Binding-site contacts:
Ligand atom C2 contacts residue TRS1 of chain 1.C at 3.5 Å.
Ligand atom C5 contacts residue VAL200 of chain 1.A at 4.5 Å (hydrophobic).
Ligand atom C1 contacts residue HIS27 of chain 1.A at 3.9 Å.
Ligand atom C19 contacts residue PHE22 of chain 1.A at 4.0 Å (hydrophobic).
Ligand atom C6 contacts residue VAL200 of chain 1.A at 4.1 Å (hydrophobic).
Ligand atom C11 contacts residue GLU24 of chain 1.A at 4.2 Å.
Ligand atom C22 contacts residue MET85 of chain 1.A at 3.7 Å (hydrophobic).
Ligand atom C24 contacts residue MET85 of chain 1.A at 3.1 Å (hydrophobic).
Ligand atom C3 contacts residue HIS27 of chain 1.A at 4.1 Å.
Ligand atom C12 contacts residue ILE287 of chain 1.A at 4.4 Å (hydrophobic).
Ligand atom O21 contacts residue MET85 of chain 1.A at 4.0 Å.
Ligand atom O3 contacts residue HIS27 of chain 1.A at 4.2 Å.
Ligand atom C3 contacts residue TRS1 of chain 1.C at 3.5 Å.
Ligand atom O3 contacts residue LEU203 of chain 1.A at 4.3 Å.
Ligand atom C11 contacts residue ILE287 of chain 1.A at 4.4 Å (hydrophobic).
Ligand atom C4 contacts residue TRS1 of chain 1.C at 4.3 Å.
Ligand atom C11 contacts residue PHE22 of chain 1.A at 4.0 Å (hydrophobic).
Ligand atom C6 contacts residue PHE193 of chain 1.A at 3.9 Å (hydrophobic).
Ligand atom C20 contacts residue MET85 of chain 1.A at 4.5 Å (hydrophobic).
Ligand atom O14 contacts residue MET85 of chain 1.A at 4.2 Å.
Ligand atom C1 contacts residue ILE287 of chain 1.A at 4.4 Å (hydrophobic).
Ligand atom C4 contacts residue VAL394 of chain 1.A at 4.1 Å (hydrophobic).
Ligand atom C12 contacts residue GLU24 of chain 1.A at 4.2 Å.
Ligand atom C19 contacts residue LEU203 of chain 1.A at 3.7 Å (hydrophobic).
Ligand atom C16 contacts residue ILE287 of chain 1.A at 4.5 Å (hydrophobic).
Ligand atom C2 contacts residue HIS27 of chain 1.A at 3.0 Å.
Ligand atom O21 contacts residue TYR88 of chain 1.A at 3.9 Å.
Ligand atom C15 contacts residue ILE287 of chain 1.A at 4.4 Å (hydrophobic).
Ligand atom O3 contacts residue THR124 of chain 1.A at 4.3 Å.
Ligand atom O24 contacts residue MET85 of chain 1.A at 3.2 Å.
Ligand atom O24 contacts residue TYR88 of chain 1.A at 3.9 Å.
Ligand atom C7 contacts residue PHE193 of chain 1.A at 4.0 Å (hydrophobic).
Ligand atom C7 contacts residue VAL200 of chain 1.A at 3.8 Å (hydrophobic).
Ligand atom O3 contacts residue LEU204 of chain 1.A at 3.6 Å.
Ligand atom C23 contacts residue MET85 of chain 1.A at 2.9 Å (hydrophobic).

A protein and the small-molecule ligand that binds it are described below.
Small molecule (SMILES): C[C@]12CC[C@H](O)C[C@H]1CC[C@@H]1[C@@H]2CC[C@]2(C)[C@@H](c3ccc(=O)oc3)CC[C@]12O

Sequence of chain 1.A:
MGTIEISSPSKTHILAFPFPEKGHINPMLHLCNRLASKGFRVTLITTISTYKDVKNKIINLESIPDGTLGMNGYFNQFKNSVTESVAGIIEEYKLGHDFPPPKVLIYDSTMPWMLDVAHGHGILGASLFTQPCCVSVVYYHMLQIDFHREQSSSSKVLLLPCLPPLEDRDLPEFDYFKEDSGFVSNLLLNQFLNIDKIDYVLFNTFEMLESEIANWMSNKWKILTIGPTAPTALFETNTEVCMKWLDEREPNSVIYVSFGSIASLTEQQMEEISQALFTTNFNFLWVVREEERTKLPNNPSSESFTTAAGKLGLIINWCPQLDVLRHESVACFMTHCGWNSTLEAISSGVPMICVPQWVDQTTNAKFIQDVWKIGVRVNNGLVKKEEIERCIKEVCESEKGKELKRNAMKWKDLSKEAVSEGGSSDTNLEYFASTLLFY